Sequence of chain 10.E:
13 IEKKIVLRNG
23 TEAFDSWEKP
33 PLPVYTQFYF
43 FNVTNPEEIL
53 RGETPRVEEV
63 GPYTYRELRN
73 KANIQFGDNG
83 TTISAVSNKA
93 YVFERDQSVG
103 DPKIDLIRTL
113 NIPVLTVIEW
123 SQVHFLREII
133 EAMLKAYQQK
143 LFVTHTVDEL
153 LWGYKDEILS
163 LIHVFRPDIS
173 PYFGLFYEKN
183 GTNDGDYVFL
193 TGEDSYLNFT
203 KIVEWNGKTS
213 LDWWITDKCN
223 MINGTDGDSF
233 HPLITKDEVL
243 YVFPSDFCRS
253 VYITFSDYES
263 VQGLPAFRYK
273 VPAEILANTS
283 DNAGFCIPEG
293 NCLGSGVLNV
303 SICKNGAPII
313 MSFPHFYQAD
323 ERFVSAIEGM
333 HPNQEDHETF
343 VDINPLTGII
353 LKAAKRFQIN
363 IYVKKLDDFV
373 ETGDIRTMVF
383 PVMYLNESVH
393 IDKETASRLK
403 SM

This protein binds this small molecule.
Small molecule (SMILES): CC(=O)N[C@@H]1[C@@H](O)[C@H](O)[C@@H](CO)O[C@H]1O

Binding-site contacts:
Ligand atom C5 contacts residue ASN21 of chain 10.E at 3.3 Å.
Ligand atom O6 contacts residue ASN21 of chain 10.E at 4.3 Å.
Ligand atom O7 contacts residue ASN21 of chain 10.E at 4.0 Å.
Ligand atom C3 contacts residue ASN21 of chain 10.E at 3.7 Å.
Ligand atom N2 contacts residue ASN21 of chain 10.E at 3.3 Å (h-bond).
Ligand atom C2 contacts residue ASN21 of chain 10.E at 2.5 Å.
Ligand atom C6 contacts residue ASN21 of chain 10.E at 3.3 Å.
Ligand atom C1 contacts residue ASN21 of chain 10.E at 1.4 Å.
Ligand atom C7 contacts residue ASN21 of chain 10.E at 4.0 Å.
Ligand atom O5 contacts residue ASN21 of chain 10.E at 2.5 Å (h-bond).
Ligand atom C4 contacts residue ASN21 of chain 10.E at 3.8 Å.